The small molecule below binds the protein below.
Small molecule (SMILES): CC(=O)N[C@@H]1[C@@H](O)[C@H](O)[C@@H](CO)O[C@H]1O

Binding-site contacts:
Ligand atom O4 contacts residue ARG413 of chain 1.A at 3.6 Å.
Ligand atom C1 contacts residue ASN354 of chain 1.A at 1.4 Å.
Ligand atom C2 contacts residue ASN354 of chain 1.A at 2.4 Å.
Ligand atom N2 contacts residue ASP416 of chain 1.A at 1.3 Å (salt-bridge).
Ligand atom C4 contacts residue ASP416 of chain 1.A at 4.0 Å.
Ligand atom C7 contacts residue ASP416 of chain 1.A at 2.4 Å.
Ligand atom C8 contacts residue ASN354 of chain 1.A at 4.3 Å.
Ligand atom O6 contacts residue ARG413 of chain 1.A at 3.9 Å.
Ligand atom C4 contacts residue ASN354 of chain 1.A at 4.3 Å.
Ligand atom C5 contacts residue ARG413 of chain 1.A at 3.4 Å.
Ligand atom O7 contacts residue ASN354 of chain 1.A at 3.1 Å (h-bond).
Ligand atom C7 contacts residue ASN354 of chain 1.A at 3.1 Å.
Ligand atom C5 contacts residue ASN354 of chain 1.A at 3.7 Å.
Ligand atom C4 contacts residue ARG413 of chain 1.A at 4.0 Å.
Ligand atom O7 contacts residue ASP416 of chain 1.A at 3.5 Å (salt-bridge).
Ligand atom C5 contacts residue ASP416 of chain 1.A at 4.4 Å.
Ligand atom O3 contacts residue ASP416 of chain 1.A at 3.1 Å (salt-bridge).
Ligand atom C2 contacts residue ASP416 of chain 1.A at 2.1 Å.
Ligand atom C8 contacts residue ASP416 of chain 1.A at 3.0 Å.
Ligand atom C3 contacts residue ASN354 of chain 1.A at 3.8 Å.
Ligand atom N2 contacts residue ASN354 of chain 1.A at 2.8 Å (h-bond).
Ligand atom C3 contacts residue ASP416 of chain 1.A at 2.6 Å.
Ligand atom C8 contacts residue LYS350 of chain 1.A at 4.2 Å.
Ligand atom C6 contacts residue ARG413 of chain 1.A at 3.7 Å.
Ligand atom C1 contacts residue ASP416 of chain 1.A at 2.7 Å.
Ligand atom O5 contacts residue ARG413 of chain 1.A at 4.4 Å.
Ligand atom O5 contacts residue ASN354 of chain 1.A at 2.4 Å (h-bond).
Ligand atom C8 contacts residue PRO418 of chain 1.A at 3.6 Å (hydrophobic).
Ligand atom O5 contacts residue ASP416 of chain 1.A at 4.0 Å.

Sequence of chain 1.A:
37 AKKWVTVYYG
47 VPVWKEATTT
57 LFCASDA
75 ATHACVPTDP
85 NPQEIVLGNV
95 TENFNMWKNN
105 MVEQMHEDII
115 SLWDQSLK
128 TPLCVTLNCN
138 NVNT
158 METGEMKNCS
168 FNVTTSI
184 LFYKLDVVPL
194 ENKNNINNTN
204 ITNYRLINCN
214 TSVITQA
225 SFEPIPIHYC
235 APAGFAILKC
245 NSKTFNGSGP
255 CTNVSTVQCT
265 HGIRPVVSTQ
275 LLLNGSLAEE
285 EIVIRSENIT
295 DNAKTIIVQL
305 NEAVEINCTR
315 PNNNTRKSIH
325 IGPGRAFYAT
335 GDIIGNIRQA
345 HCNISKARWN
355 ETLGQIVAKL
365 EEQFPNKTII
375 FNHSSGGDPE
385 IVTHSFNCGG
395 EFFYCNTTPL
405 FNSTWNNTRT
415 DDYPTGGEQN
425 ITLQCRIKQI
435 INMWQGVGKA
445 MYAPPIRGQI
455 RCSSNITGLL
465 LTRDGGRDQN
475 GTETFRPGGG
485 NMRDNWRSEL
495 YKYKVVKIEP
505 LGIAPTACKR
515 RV